Sequence of chain 1.J:
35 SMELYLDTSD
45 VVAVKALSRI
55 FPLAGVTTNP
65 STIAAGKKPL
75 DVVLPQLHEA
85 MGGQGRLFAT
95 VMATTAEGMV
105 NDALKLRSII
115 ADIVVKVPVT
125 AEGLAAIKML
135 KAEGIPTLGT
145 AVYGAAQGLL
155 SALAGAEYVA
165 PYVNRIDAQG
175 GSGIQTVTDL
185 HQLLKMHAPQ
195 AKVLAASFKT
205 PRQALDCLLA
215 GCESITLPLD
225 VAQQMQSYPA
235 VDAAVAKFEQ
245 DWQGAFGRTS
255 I

Binding-site contacts:
Ligand atom C1 contacts residue TYR166 of chain 1.J at 3.3 Å (hydrophobic).
Ligand atom O6 contacts residue SER201 of chain 1.J at 4.2 Å.
Ligand atom C1 contacts residue ALA200 of chain 1.J at 4.5 Å (hydrophobic).
Ligand atom O12 contacts residue ASN63 of chain 1.J at 3.1 Å (h-bond).
Ligand atom O12 contacts residue ASP41 of chain 1.J at 2.8 Å (salt-bridge).
Ligand atom C2 contacts residue ASN63 of chain 1.J at 4.1 Å.
Ligand atom O12 contacts residue 4Y81 of chain 1.OA at 3.7 Å.
Ligand atom C5 contacts residue ARG169 of chain 1.J at 3.5 Å.
Ligand atom C2 contacts residue ASP41 of chain 1.J at 3.6 Å.
Ligand atom S11 contacts residue SER201 of chain 1.J at 4.1 Å.
Ligand atom C8 contacts residue ARG169 of chain 1.J at 3.5 Å.
Ligand atom C7 contacts residue SER201 of chain 1.J at 4.2 Å.
Ligand atom C9 contacts residue ARG169 of chain 1.J at 4.2 Å.
Ligand atom C1 contacts residue SER201 of chain 1.J at 4.2 Å.
Ligand atom C7 contacts residue ARG169 of chain 1.J at 3.3 Å.
Ligand atom S11 contacts residue ARG169 of chain 1.J at 3.0 Å (salt-bridge).
Ligand atom C3 contacts residue SER201 of chain 1.J at 3.7 Å.
Ligand atom C10 contacts residue ARG169 of chain 1.J at 4.1 Å.
Ligand atom S11 contacts residue LYS203 of chain 1.J at 4.2 Å.
Ligand atom O4 contacts residue ASP41 of chain 1.J at 4.0 Å.
Ligand atom C9 contacts residue LYS203 of chain 1.J at 3.9 Å.
Ligand atom C5 contacts residue SER201 of chain 1.J at 3.4 Å.
Ligand atom C1 contacts residue 4Y81 of chain 1.OA at 4.3 Å.
Ligand atom C10 contacts residue LYS203 of chain 1.J at 3.3 Å.
Ligand atom C3 contacts residue ASP41 of chain 1.J at 4.2 Å.
Ligand atom C2 contacts residue SER201 of chain 1.J at 4.3 Å.
Ligand atom S11 contacts residue ASN168 of chain 1.J at 4.5 Å.
Ligand atom O6 contacts residue ARG169 of chain 1.J at 2.6 Å (salt-bridge).
Ligand atom C2 contacts residue 4Y81 of chain 1.OA at 4.5 Å.

A small-molecule ligand and the protein it binds are described below.
Small molecule (SMILES): CC(=O)[C@@H](O)[C@H](O)c1cccs1